The protein below binds the small molecule below.
Small molecule (SMILES): CCCCCC(O)O

Binding-site contacts:
Ligand atom C5 contacts residue HIS285 of chain 1.E at 3.3 Å.
Ligand atom C8 contacts residue PHE211 of chain 1.E at 3.5 Å (hydrophobic).
Ligand atom C9 contacts residue GLY39 of chain 1.E at 4.0 Å.
Ligand atom O3 contacts residue TRP115 of chain 1.E at 4.0 Å.
Ligand atom C9 contacts residue PHE211 of chain 1.E at 3.6 Å (hydrophobic).
Ligand atom O4 contacts residue HIS285 of chain 1.E at 4.1 Å.
Ligand atom O3 contacts residue LEU38 of chain 1.E at 4.2 Å.
Ligand atom C6 contacts residue PHE179 of chain 1.E at 4.2 Å (hydrophobic).
Ligand atom C4 contacts residue SER114 of chain 1.E at 1.7 Å.
Ligand atom C7 contacts residue PHE176 of chain 1.E at 3.4 Å (hydrophobic).
Ligand atom C4 contacts residue HIS285 of chain 1.E at 3.5 Å.
Ligand atom C5 contacts residue TRP192 of chain 1.E at 3.7 Å (hydrophobic).
Ligand atom C9 contacts residue TRP192 of chain 1.E at 4.1 Å (hydrophobic).
Ligand atom C8 contacts residue PHE176 of chain 1.E at 3.7 Å (hydrophobic).
Ligand atom C9 contacts residue LEU38 of chain 1.E at 2.7 Å (hydrophobic).
Ligand atom C8 contacts residue TRP192 of chain 1.E at 3.8 Å (hydrophobic).
Ligand atom C7 contacts residue LEU38 of chain 1.E at 3.4 Å (hydrophobic).
Ligand atom O4 contacts residue LEU38 of chain 1.E at 2.9 Å (h-bond).
Ligand atom O4 contacts residue SER114 of chain 1.E at 2.2 Å (h-bond).
Ligand atom C6 contacts residue PHE176 of chain 1.E at 3.8 Å (hydrophobic).
Ligand atom C4 contacts residue LEU38 of chain 1.E at 4.2 Å (hydrophobic).
Ligand atom O3 contacts residue SER114 of chain 1.E at 2.2 Å (h-bond).
Ligand atom C5 contacts residue SER114 of chain 1.E at 3.0 Å.
Ligand atom C6 contacts residue TRP192 of chain 1.E at 3.2 Å (hydrophobic).
Ligand atom C6 contacts residue SER114 of chain 1.E at 4.1 Å.
Ligand atom O4 contacts residue TRP115 of chain 1.E at 3.8 Å.
Ligand atom C7 contacts residue TRP192 of chain 1.E at 4.0 Å (hydrophobic).
Ligand atom C4 contacts residue TRP115 of chain 1.E at 4.0 Å (hydrophobic).
Ligand atom O4 contacts residue GLY37 of chain 1.E at 3.9 Å.
Ligand atom C8 contacts residue LEU38 of chain 1.E at 3.5 Å (hydrophobic).

Sequence of chain 1.E:
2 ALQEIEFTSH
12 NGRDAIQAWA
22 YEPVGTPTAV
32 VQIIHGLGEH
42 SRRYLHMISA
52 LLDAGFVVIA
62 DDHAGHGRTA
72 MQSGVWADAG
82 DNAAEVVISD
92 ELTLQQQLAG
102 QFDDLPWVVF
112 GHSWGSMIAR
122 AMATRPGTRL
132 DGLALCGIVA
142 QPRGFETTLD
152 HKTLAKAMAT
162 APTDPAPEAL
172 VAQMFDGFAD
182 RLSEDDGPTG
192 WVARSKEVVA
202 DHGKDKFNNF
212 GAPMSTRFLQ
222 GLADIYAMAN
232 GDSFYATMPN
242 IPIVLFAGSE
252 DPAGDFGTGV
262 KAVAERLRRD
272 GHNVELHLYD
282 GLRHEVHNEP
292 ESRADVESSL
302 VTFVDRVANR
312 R